Sequence of chain 1.A:
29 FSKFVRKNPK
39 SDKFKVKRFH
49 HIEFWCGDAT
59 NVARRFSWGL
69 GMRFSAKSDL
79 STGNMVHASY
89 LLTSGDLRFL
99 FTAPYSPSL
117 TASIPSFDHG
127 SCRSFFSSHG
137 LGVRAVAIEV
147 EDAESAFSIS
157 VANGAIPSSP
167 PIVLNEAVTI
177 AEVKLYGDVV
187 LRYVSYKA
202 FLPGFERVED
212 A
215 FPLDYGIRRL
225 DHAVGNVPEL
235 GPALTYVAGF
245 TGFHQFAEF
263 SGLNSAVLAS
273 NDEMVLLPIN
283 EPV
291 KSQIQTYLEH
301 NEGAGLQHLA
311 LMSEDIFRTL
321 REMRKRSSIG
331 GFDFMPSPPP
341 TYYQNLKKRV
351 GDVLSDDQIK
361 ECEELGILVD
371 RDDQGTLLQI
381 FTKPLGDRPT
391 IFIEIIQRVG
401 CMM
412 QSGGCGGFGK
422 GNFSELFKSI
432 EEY

This protein binds this small molecule.
Small molecule (SMILES): CS(=O)(=O)c1ccc(C(O)=C2C(=O)CCCC2=O)c([N+](=O)[O-])c1

Binding-site contacts:
Ligand atom C10 contacts residue GLY420 of chain 1.A at 3.5 Å.
Ligand atom O16 contacts residue PHE381 of chain 1.A at 3.6 Å.
Ligand atom C8 contacts residue PHE419 of chain 1.A at 3.9 Å (hydrophobic).
Ligand atom C9 contacts residue GLY420 of chain 1.A at 3.8 Å.
Ligand atom O19 contacts residue PHE392 of chain 1.A at 3.3 Å.
Ligand atom O22 contacts residue ASN423 of chain 1.A at 3.2 Å.
Ligand atom O21 contacts residue PHE381 of chain 1.A at 3.8 Å.
Ligand atom C8 contacts residue PHE381 of chain 1.A at 3.5 Å (hydrophobic).
Ligand atom O19 contacts residue HIS308 of chain 1.A at 3.4 Å.
Ligand atom N17 contacts residue PHE381 of chain 1.A at 3.5 Å.
Ligand atom O16 contacts residue CO1 of chain 1.C at 2.3 Å.
Ligand atom O15 contacts residue HIS308 of chain 1.A at 2.8 Å (h-bond).
Ligand atom C13 contacts residue PHE381 of chain 1.A at 3.2 Å (hydrophobic).
Ligand atom O16 contacts residue GLU394 of chain 1.A at 3.0 Å (salt-bridge).
Ligand atom C11 contacts residue PHE424 of chain 1.A at 3.6 Å (hydrophobic).
Ligand atom C10 contacts residue GLN379 of chain 1.A at 3.7 Å.
Ligand atom C12 contacts residue PHE381 of chain 1.A at 3.4 Å (hydrophobic).
Ligand atom O14 contacts residue PHE424 of chain 1.A at 3.4 Å.
Ligand atom C3 contacts residue PRO280 of chain 1.A at 3.4 Å (hydrophobic).
Ligand atom C7 contacts residue PHE419 of chain 1.A at 3.4 Å (hydrophobic).
Ligand atom C1 contacts residue ASN282 of chain 1.A at 3.5 Å.
Ligand atom C11 contacts residue PHE381 of chain 1.A at 3.8 Å (hydrophobic).
Ligand atom O15 contacts residue VAL228 of chain 1.A at 3.8 Å.
Ligand atom C4 contacts residue CO1 of chain 1.C at 3.1 Å.
Ligand atom O16 contacts residue HIS308 of chain 1.A at 2.7 Å (h-bond).
Ligand atom C4 contacts residue PHE419 of chain 1.A at 3.8 Å (hydrophobic).
Ligand atom O15 contacts residue HIS226 of chain 1.A at 3.3 Å (h-bond).
Ligand atom C1 contacts residue SER267 of chain 1.A at 3.7 Å.
Ligand atom C10 contacts residue PHE424 of chain 1.A at 3.5 Å (hydrophobic).
Ligand atom C7 contacts residue HIS308 of chain 1.A at 3.9 Å.
Ligand atom C7 contacts residue CO1 of chain 1.C at 3.0 Å.
Ligand atom C5 contacts residue HIS308 of chain 1.A at 3.7 Å.
Ligand atom O19 contacts residue PHE381 of chain 1.A at 2.6 Å.
Ligand atom C1 contacts residue LYS421 of chain 1.A at 3.8 Å.
Ligand atom O15 contacts residue CO1 of chain 1.C at 2.0 Å.
Ligand atom C5 contacts residue CO1 of chain 1.C at 3.6 Å.
Ligand atom C23 contacts residue PHE424 of chain 1.A at 3.4 Å (hydrophobic).
Ligand atom C2 contacts residue SER267 of chain 1.A at 3.7 Å.
Ligand atom C9 contacts residue PHE419 of chain 1.A at 3.3 Å (hydrophobic).
Ligand atom O14 contacts residue LYS421 of chain 1.A at 3.9 Å.